This protein binds this small molecule.
Small molecule (SMILES): Cc1cc(CCCCCCCOc2ccc(C3=N[C@@H](C)CO3)cc2)on1

Sequence of chain 9.A:
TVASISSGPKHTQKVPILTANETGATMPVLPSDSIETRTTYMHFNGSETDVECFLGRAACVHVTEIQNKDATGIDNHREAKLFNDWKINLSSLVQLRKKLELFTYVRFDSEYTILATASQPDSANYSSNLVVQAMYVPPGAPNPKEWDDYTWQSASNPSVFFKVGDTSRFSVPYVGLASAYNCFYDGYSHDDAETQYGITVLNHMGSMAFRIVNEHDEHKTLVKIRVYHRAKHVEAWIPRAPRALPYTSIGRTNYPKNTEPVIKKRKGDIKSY

Sequence of chain 9.C:
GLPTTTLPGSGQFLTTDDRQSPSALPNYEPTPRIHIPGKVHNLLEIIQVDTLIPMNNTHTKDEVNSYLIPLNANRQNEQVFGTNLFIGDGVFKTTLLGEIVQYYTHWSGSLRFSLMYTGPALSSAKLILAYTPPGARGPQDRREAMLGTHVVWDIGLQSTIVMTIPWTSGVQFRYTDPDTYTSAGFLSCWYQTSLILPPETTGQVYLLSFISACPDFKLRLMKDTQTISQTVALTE

Binding-site contacts:
Ligand atom C6B contacts residue TYR197 of chain 9.A at 3.6 Å (hydrophobic).
Ligand atom C5C contacts residue TYR128 of chain 9.A at 3.5 Å (hydrophobic).
Ligand atom CM1 contacts residue SER107 of chain 9.A at 3.9 Å.
Ligand atom C6C contacts residue MET221 of chain 9.A at 3.7 Å (hydrophobic).
Ligand atom N2 contacts residue ALA24 of chain 9.C at 3.4 Å.
Ligand atom C5 contacts residue PHE186 of chain 9.A at 3.5 Å (hydrophobic).
Ligand atom C5B contacts residue TYR197 of chain 9.A at 3.7 Å (hydrophobic).
Ligand atom C31 contacts residue PRO174 of chain 9.A at 3.4 Å (hydrophobic).
Ligand atom C4 contacts residue TYR152 of chain 9.A at 3.9 Å (hydrophobic).
Ligand atom O1 contacts residue VAL188 of chain 9.A at 3.8 Å.
Ligand atom N2 contacts residue PHE186 of chain 9.A at 3.7 Å.
Ligand atom C6C contacts residue VAL191 of chain 9.A at 3.2 Å (hydrophobic).
Ligand atom C1B contacts residue MET221 of chain 9.A at 3.8 Å (hydrophobic).
Ligand atom C5B contacts residue LEU106 of chain 9.A at 3.5 Å (hydrophobic).
Ligand atom C3C contacts residue VAL188 of chain 9.A at 3.3 Å (hydrophobic).
Ligand atom C4C contacts residue TYR152 of chain 9.A at 3.8 Å (hydrophobic).
Ligand atom C2C contacts residue VAL188 of chain 9.A at 3.2 Å (hydrophobic).
Ligand atom O1B contacts residue TYR128 of chain 9.A at 3.9 Å.
Ligand atom C7C contacts residue TYR197 of chain 9.A at 3.8 Å (hydrophobic).
Ligand atom C2B contacts residue MET221 of chain 9.A at 3.5 Å (hydrophobic).
Ligand atom C31 contacts residue ALA150 of chain 9.A at 3.5 Å (hydrophobic).
Ligand atom C7C contacts residue TYR128 of chain 9.A at 3.6 Å (hydrophobic).
Ligand atom C3 contacts residue PHE186 of chain 9.A at 3.8 Å (hydrophobic).
Ligand atom C6B contacts residue LEU106 of chain 9.A at 3.9 Å (hydrophobic).
Ligand atom C5C contacts residue ILE104 of chain 9.A at 3.8 Å (hydrophobic).
Ligand atom C31 contacts residue VAL176 of chain 9.A at 3.3 Å (hydrophobic).
Ligand atom N3A contacts residue ASN219 of chain 9.A at 3.0 Å (h-bond).
Ligand atom C3B contacts residue MET221 of chain 9.A at 3.8 Å (hydrophobic).
Ligand atom C4A contacts residue ASN219 of chain 9.A at 3.5 Å.
Ligand atom C4 contacts residue PHE186 of chain 9.A at 3.6 Å (hydrophobic).
Ligand atom O1 contacts residue ALA24 of chain 9.C at 3.6 Å.
Ligand atom C4 contacts residue MET224 of chain 9.A at 3.8 Å (hydrophobic).
Ligand atom C5 contacts residue TYR152 of chain 9.A at 3.8 Å (hydrophobic).
Ligand atom O1 contacts residue PHE186 of chain 9.A at 3.5 Å.
Ligand atom C3C contacts residue TYR128 of chain 9.A at 3.9 Å (hydrophobic).
Ligand atom O1 contacts residue TYR152 of chain 9.A at 3.9 Å.
Ligand atom O1B contacts residue MET221 of chain 9.A at 3.4 Å.
Ligand atom C3 contacts residue PRO174 of chain 9.A at 3.8 Å (hydrophobic).
Ligand atom C31 contacts residue SER175 of chain 9.A at 3.6 Å.
Ligand atom C4B contacts residue LEU106 of chain 9.A at 3.7 Å (hydrophobic).